Binding-site contacts:
Ligand atom C4 contacts residue PHE207 of chain 1.B at 3.9 Å (hydrophobic).
Ligand atom CZ contacts residue ASP181 of chain 1.B at 3.6 Å.
Ligand atom NE contacts residue GLY208 of chain 1.B at 3.6 Å (h-bond).
Ligand atom C4 contacts residue GLU210 of chain 1.B at 4.0 Å.
Ligand atom OD contacts residue CYS183 of chain 1.B at 3.8 Å.
Ligand atom NE contacts residue GLU210 of chain 1.B at 2.9 Å (salt-bridge).
Ligand atom C4 contacts residue SER182 of chain 1.B at 3.9 Å.
Ligand atom NH2 contacts residue SER182 of chain 1.B at 3.3 Å (h-bond).
Ligand atom C31 contacts residue GLN184 of chain 1.B at 3.4 Å.
Ligand atom C21 contacts residue CYS183 of chain 1.B at 3.8 Å (hydrophobic).
Ligand atom C4 contacts residue GLY208 of chain 1.B at 3.7 Å.
Ligand atom C1 contacts residue CYS183 of chain 1.B at 3.7 Å (hydrophobic).
Ligand atom NH1 contacts residue ASP181 of chain 1.B at 3.1 Å (salt-bridge).
Ligand atom NE contacts residue CYS211 of chain 1.B at 3.9 Å.
Ligand atom CD contacts residue SER187 of chain 1.B at 1.5 Å.
Ligand atom NH2 contacts residue ASP181 of chain 1.B at 3.1 Å (salt-bridge).
Ligand atom NH1 contacts residue TYR209 of chain 1.B at 4.0 Å.
Ligand atom C22 contacts residue THR205 of chain 1.B at 3.8 Å.
Ligand atom CD contacts residue SER206 of chain 1.B at 3.9 Å.
Ligand atom C32 contacts residue SER182 of chain 1.B at 3.4 Å.
Ligand atom NE contacts residue SER182 of chain 1.B at 3.7 Å.
Ligand atom NH2 contacts residue GLY218 of chain 1.B at 3.3 Å.
Ligand atom CZ contacts residue GLU210 of chain 1.B at 3.2 Å.
Ligand atom CZ contacts residue GLY208 of chain 1.B at 3.6 Å.
Ligand atom C22 contacts residue CYS183 of chain 1.B at 4.0 Å (hydrophobic).
Ligand atom OD contacts residue GLN184 of chain 1.B at 3.6 Å.
Ligand atom CD contacts residue CYS183 of chain 1.B at 3.9 Å (hydrophobic).
Ligand atom NH1 contacts residue CYS211 of chain 1.B at 3.5 Å.
Ligand atom OD contacts residue GLY185 of chain 1.B at 3.7 Å.
Ligand atom NH1 contacts residue GLU210 of chain 1.B at 2.7 Å (salt-bridge).
Ligand atom C21 contacts residue GLN184 of chain 1.B at 3.4 Å.
Ligand atom OD contacts residue SER187 of chain 1.B at 2.4 Å (h-bond).
Ligand atom C1 contacts residue SER187 of chain 1.B at 2.5 Å.
Ligand atom CZ contacts residue SER182 of chain 1.B at 3.5 Å.
Ligand atom NH1 contacts residue GLY208 of chain 1.B at 3.7 Å.
Ligand atom C32 contacts residue PHE207 of chain 1.B at 3.9 Å (hydrophobic).
Ligand atom C22 contacts residue SER187 of chain 1.B at 3.0 Å.
Ligand atom NH2 contacts residue PHE207 of chain 1.B at 3.9 Å.
Ligand atom C21 contacts residue SER187 of chain 1.B at 3.8 Å.
Ligand atom C22 contacts residue SER182 of chain 1.B at 4.0 Å.

Sequence of chain 1.B:
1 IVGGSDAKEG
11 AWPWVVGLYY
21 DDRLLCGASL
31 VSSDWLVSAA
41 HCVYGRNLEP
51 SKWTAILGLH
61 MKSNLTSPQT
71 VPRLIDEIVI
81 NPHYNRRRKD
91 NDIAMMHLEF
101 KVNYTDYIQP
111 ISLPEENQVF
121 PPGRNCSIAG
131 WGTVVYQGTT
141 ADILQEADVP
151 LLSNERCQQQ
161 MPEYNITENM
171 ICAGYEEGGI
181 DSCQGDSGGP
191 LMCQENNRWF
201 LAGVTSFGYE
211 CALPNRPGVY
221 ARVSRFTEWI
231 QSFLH

The protein below binds the small molecule below.
Small molecule (SMILES): [H]/N=C(\N)Nc1ccc(C(=O)O)cc1